Binding-site contacts:
Ligand atom C21 contacts residue TYR342 of chain 1.C at 3.9 Å (hydrophobic).
Ligand atom C3 contacts residue GLY289 of chain 1.A at 3.5 Å.
Ligand atom N2 contacts residue ALA150 of chain 1.A at 3.8 Å.
Ligand atom C21 contacts residue ALA338 of chain 1.C at 3.5 Å (hydrophobic).
Ligand atom C4 contacts residue GLY289 of chain 1.A at 3.9 Å.
Ligand atom N2 contacts residue GLU313 of chain 1.A at 2.9 Å (salt-bridge).
Ligand atom N1 contacts residue ALA150 of chain 1.A at 3.5 Å.
Ligand atom C7 contacts residue IMP1 of chain 1.I at 3.6 Å.
Ligand atom C22 contacts residue GLU313 of chain 1.A at 3.7 Å.
Ligand atom N2 contacts residue IMP1 of chain 1.I at 3.3 Å.
Ligand atom N1 contacts residue IMP1 of chain 1.I at 3.8 Å.
Ligand atom CL contacts residue HIS151 of chain 1.A at 3.7 Å.
Ligand atom N4 contacts residue GLU313 of chain 1.A at 3.2 Å (salt-bridge).
Ligand atom C22 contacts residue TYR342 of chain 1.C at 3.6 Å (hydrophobic).
Ligand atom C22 contacts residue PRO51 of chain 1.C at 3.8 Å (hydrophobic).
Ligand atom C3 contacts residue MET288 of chain 1.A at 3.6 Å (hydrophobic).
Ligand atom CL contacts residue TYR342 of chain 1.C at 4.0 Å.
Ligand atom N2 contacts residue THR207 of chain 1.A at 3.2 Å (h-bond).
Ligand atom C18 contacts residue ALA150 of chain 1.A at 3.9 Å (hydrophobic).
Ligand atom C2 contacts residue GLY289 of chain 1.A at 3.5 Å.
Ligand atom C7 contacts residue ALA150 of chain 1.A at 3.5 Å (hydrophobic).
Ligand atom O1 contacts residue ALA150 of chain 1.A at 3.7 Å.
Ligand atom C10 contacts residue GLU313 of chain 1.A at 3.9 Å.
Ligand atom CL contacts residue SER154 of chain 1.A at 3.9 Å.
Ligand atom N2 contacts residue TYR342 of chain 1.C at 3.5 Å (h-bond).
Ligand atom C6 contacts residue GLU313 of chain 1.A at 4.0 Å.
Ligand atom O2 contacts residue ALA150 of chain 1.A at 3.9 Å.
Ligand atom C17 contacts residue GLU313 of chain 1.A at 3.9 Å.
Ligand atom C17 contacts residue ALA150 of chain 1.A at 4.0 Å (hydrophobic).
Ligand atom N3 contacts residue GLU313 of chain 1.A at 3.7 Å.
Ligand atom C5 contacts residue ALA150 of chain 1.A at 3.9 Å (hydrophobic).
Ligand atom C21 contacts residue PRO51 of chain 1.C at 3.6 Å (hydrophobic).
Ligand atom C20 contacts residue PRO51 of chain 1.C at 3.8 Å (hydrophobic).
Ligand atom C22 contacts residue ALA338 of chain 1.C at 3.9 Å (hydrophobic).
Ligand atom C6 contacts residue ALA150 of chain 1.A at 4.0 Å (hydrophobic).
Ligand atom C13 contacts residue GLU313 of chain 1.A at 3.8 Å.
Ligand atom C1 contacts residue GLY289 of chain 1.A at 4.0 Å.
Ligand atom C13 contacts residue VAL311 of chain 1.A at 3.3 Å (hydrophobic).
Ligand atom CL contacts residue GLY341 of chain 1.C at 3.2 Å.
Ligand atom C13 contacts residue GLY289 of chain 1.A at 3.9 Å.

The small molecule below binds the protein below.
Small molecule (SMILES): [H]/N=C(\NO)c1cccc(C(C)(C)NC(=O)Nc2ccc(Cl)cc2)c1

Sequence of chain 1.C:
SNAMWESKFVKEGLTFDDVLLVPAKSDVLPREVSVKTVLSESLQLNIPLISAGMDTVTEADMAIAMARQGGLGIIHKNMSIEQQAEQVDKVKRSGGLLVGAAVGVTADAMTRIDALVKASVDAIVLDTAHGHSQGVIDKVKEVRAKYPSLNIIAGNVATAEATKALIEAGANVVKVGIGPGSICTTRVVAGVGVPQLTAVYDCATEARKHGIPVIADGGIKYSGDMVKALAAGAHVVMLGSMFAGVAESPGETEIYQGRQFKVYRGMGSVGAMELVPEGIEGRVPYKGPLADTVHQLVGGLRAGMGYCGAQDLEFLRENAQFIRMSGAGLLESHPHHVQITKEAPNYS

Sequence of chain 1.A:
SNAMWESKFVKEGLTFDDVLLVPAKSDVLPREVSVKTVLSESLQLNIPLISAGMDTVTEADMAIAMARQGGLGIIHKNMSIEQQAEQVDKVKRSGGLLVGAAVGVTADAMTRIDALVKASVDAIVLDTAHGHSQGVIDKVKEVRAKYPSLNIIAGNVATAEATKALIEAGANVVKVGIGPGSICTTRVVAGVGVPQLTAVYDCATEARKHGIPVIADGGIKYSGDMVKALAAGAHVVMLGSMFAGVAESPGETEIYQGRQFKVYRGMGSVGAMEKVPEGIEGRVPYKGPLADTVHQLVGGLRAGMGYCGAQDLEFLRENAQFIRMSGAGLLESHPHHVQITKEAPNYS